Sequence of chain 1.B:
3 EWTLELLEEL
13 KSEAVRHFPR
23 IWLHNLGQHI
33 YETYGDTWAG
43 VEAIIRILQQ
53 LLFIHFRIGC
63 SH

Binding-site contacts:
Ligand atom CD2 contacts residue ILE46 of chain 1.B at 4.0 Å (hydrophobic).
Ligand atom CB contacts residue LEU9 of chain 1.B at 3.8 Å (hydrophobic).
Ligand atom C contacts residue ARG22 of chain 1.B at 3.8 Å.
Ligand atom CD1 contacts residue LEU25 of chain 1.B at 3.7 Å (hydrophobic).
Ligand atom CA contacts residue HIS26 of chain 1.B at 3.9 Å.
Ligand atom N contacts residue LYS13 of chain 1.B at 3.8 Å.
Ligand atom CG contacts residue HIS26 of chain 1.B at 4.0 Å.
Ligand atom C contacts residue LYS13 of chain 1.B at 3.6 Å.
Ligand atom CD2 contacts residue HIS26 of chain 1.B at 3.8 Å.
Ligand atom N contacts residue HIS26 of chain 1.B at 3.1 Å (h-bond).
Ligand atom CB contacts residue GLY29 of chain 1.B at 3.9 Å.
Ligand atom O contacts residue LEU9 of chain 1.B at 3.4 Å.
Ligand atom O contacts residue LYS13 of chain 1.B at 2.5 Å (salt-bridge).
Ligand atom CD1 contacts residue ILE32 of chain 1.B at 3.9 Å (hydrophobic).
Ligand atom CB contacts residue HIS26 of chain 1.B at 3.9 Å.
Ligand atom CG contacts residue LEU25 of chain 1.B at 3.8 Å (hydrophobic).
Ligand atom CD1 contacts residue TYR33 of chain 1.B at 3.6 Å (hydrophobic).
Ligand atom N contacts residue HIS26 of chain 1.B at 3.3 Å (h-bond).
Ligand atom CD1 contacts residue VAL17 of chain 1.B at 4.0 Å (hydrophobic).
Ligand atom CA contacts residue LYS13 of chain 1.B at 4.0 Å.
Ligand atom CE2 contacts residue LEU25 of chain 1.B at 3.7 Å (hydrophobic).
Ligand atom O contacts residue LYS13 of chain 1.B at 2.8 Å (salt-bridge).
Ligand atom CE1 contacts residue LEU25 of chain 1.B at 3.7 Å (hydrophobic).
Ligand atom O contacts residue GLY29 of chain 1.B at 3.4 Å.
Ligand atom CB contacts residue HIS26 of chain 1.B at 4.0 Å.
Ligand atom CZ contacts residue LEU25 of chain 1.B at 3.9 Å (hydrophobic).
Ligand atom CD1 contacts residue GLY29 of chain 1.B at 3.9 Å.
Ligand atom CD2 contacts residue ILE32 of chain 1.B at 4.0 Å (hydrophobic).
Ligand atom CE2 contacts residue LYS13 of chain 1.B at 4.0 Å.
Ligand atom CE1 contacts residue LYS13 of chain 1.B at 3.7 Å.
Ligand atom C contacts residue HIS26 of chain 1.B at 4.0 Å.
Ligand atom O contacts residue ARG22 of chain 1.B at 3.1 Å (salt-bridge).
Ligand atom C contacts residue LYS13 of chain 1.B at 3.5 Å.
Ligand atom CD2 contacts residue LEU25 of chain 1.B at 3.6 Å (hydrophobic).
Ligand atom C contacts residue HIS26 of chain 1.B at 4.0 Å.
Ligand atom O contacts residue ARG22 of chain 1.B at 4.0 Å.
Ligand atom O contacts residue LYS13 of chain 1.B at 3.7 Å.
Ligand atom CB contacts residue ARG22 of chain 1.B at 3.9 Å.
Ligand atom CA contacts residue HIS26 of chain 1.B at 3.9 Å.
Ligand atom CZ contacts residue LYS13 of chain 1.B at 3.5 Å.

This small molecule binds to this protein.
Small molecule (SMILES): CC(C)C[C@@H](C=O)NC(=O)[C@H](Cc1ccccc1)NC(=O)[C@H](CCC(=O)O)NC(=O)[C@H](CC(C)C)NC(=O)[C@@H]1CCCN1C(=O)[C@@H](N)CC(N)=O